Sequence of chain 6.A:
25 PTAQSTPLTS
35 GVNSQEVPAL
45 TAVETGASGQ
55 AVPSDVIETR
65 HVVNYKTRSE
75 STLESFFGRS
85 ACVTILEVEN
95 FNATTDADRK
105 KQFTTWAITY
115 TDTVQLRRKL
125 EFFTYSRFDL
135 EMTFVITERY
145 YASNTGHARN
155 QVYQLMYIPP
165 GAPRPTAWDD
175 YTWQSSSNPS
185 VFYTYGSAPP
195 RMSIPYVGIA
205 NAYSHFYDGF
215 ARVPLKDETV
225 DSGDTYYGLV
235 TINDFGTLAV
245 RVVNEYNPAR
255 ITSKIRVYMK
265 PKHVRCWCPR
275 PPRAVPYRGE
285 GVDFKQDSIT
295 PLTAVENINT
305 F

Binding-site contacts:
Ligand atom O1A contacts residue SER147 of chain 7.A at 3.1 Å (h-bond).
Ligand atom C3 contacts residue PRO252 of chain 6.A at 3.8 Å (hydrophobic).
Ligand atom C1 contacts residue ALA146 of chain 7.A at 4.0 Å (hydrophobic).
Ligand atom C4 contacts residue PRO252 of chain 6.A at 3.7 Å (hydrophobic).
Ligand atom O4 contacts residue ASN251 of chain 6.A at 4.1 Å.
Ligand atom C6 contacts residue TYR145 of chain 7.A at 3.4 Å (hydrophobic).
Ligand atom O4 contacts residue TYR145 of chain 7.A at 4.2 Å.
Ligand atom O4 contacts residue TYR250 of chain 6.A at 3.4 Å.
Ligand atom O1A contacts residue ALA146 of chain 7.A at 3.2 Å.
Ligand atom C7 contacts residue TYR145 of chain 7.A at 3.9 Å (hydrophobic).
Ligand atom O1B contacts residue PRO252 of chain 6.A at 3.3 Å.
Ligand atom O8 contacts residue ALA146 of chain 7.A at 3.3 Å.
Ligand atom O1A contacts residue ASN148 of chain 7.A at 4.3 Å.
Ligand atom C11 contacts residue ARG143 of chain 7.A at 4.0 Å.
Ligand atom O1B contacts residue ALA146 of chain 7.A at 4.3 Å.
Ligand atom C10 contacts residue TYR145 of chain 7.A at 3.6 Å (hydrophobic).
Ligand atom C4 contacts residue TYR145 of chain 7.A at 3.6 Å (hydrophobic).
Ligand atom O1B contacts residue SER147 of chain 7.A at 2.7 Å (h-bond).
Ligand atom C10 contacts residue TYR250 of chain 6.A at 3.5 Å (hydrophobic).
Ligand atom C11 contacts residue TYR250 of chain 6.A at 3.7 Å (hydrophobic).
Ligand atom O4 contacts residue PRO252 of chain 6.A at 3.6 Å.
Ligand atom C1 contacts residue PRO252 of chain 6.A at 4.0 Å (hydrophobic).
Ligand atom C11 contacts residue TYR145 of chain 7.A at 3.7 Å (hydrophobic).
Ligand atom N5 contacts residue TYR250 of chain 6.A at 4.4 Å.
Ligand atom O10 contacts residue TYR250 of chain 6.A at 2.8 Å (h-bond).
Ligand atom C5 contacts residue TYR145 of chain 7.A at 3.3 Å (hydrophobic).
Ligand atom N5 contacts residue TYR145 of chain 7.A at 2.6 Å (h-bond).
Ligand atom C8 contacts residue ALA146 of chain 7.A at 4.5 Å (hydrophobic).
Ligand atom C9 contacts residue TYR145 of chain 7.A at 4.4 Å (hydrophobic).
Ligand atom C1 contacts residue SER147 of chain 7.A at 3.6 Å.
Ligand atom C6 contacts residue ALA146 of chain 7.A at 4.2 Å (hydrophobic).

This small molecule binds to this protein.
Small molecule (SMILES): CC(=O)N[C@H]1[C@H]([C@H](O)[C@H](O)CO)O[C@@](O)(C(=O)O)C[C@@H]1O

Sequence of chain 7.A:
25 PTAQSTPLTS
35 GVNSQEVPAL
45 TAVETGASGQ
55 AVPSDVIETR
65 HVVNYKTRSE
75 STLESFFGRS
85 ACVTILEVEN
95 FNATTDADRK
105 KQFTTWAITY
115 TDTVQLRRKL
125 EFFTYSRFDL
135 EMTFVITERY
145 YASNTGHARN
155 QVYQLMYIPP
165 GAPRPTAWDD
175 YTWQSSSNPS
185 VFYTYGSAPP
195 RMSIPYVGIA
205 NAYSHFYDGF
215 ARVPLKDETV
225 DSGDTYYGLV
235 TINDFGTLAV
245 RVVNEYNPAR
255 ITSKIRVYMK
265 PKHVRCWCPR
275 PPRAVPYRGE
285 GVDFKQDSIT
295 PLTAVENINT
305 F